The protein below binds the small molecule below.
Small molecule (SMILES): CSCC[C@H](NC(=O)[C@H](CO)NC(=O)[C@H](CC1=NC=NC1)NC(=O)[C@@H](NC(=O)[C@@H](N)CCSC)[C@@H](C)O)C(=O)N[C@@H](CCCN=C(N)N)C(=O)N[C@H](C=O)CC(C)C

Binding-site contacts:
Ligand atom C contacts residue ERY1 of chain 1.EB at 4.3 Å.
Ligand atom CB contacts residue ERY1 of chain 1.EB at 3.0 Å.
Ligand atom CA contacts residue ERY1 of chain 1.EB at 4.2 Å.
Ligand atom CA contacts residue ERY1 of chain 1.EB at 3.8 Å.
Ligand atom CB contacts residue ERY1 of chain 1.EB at 3.4 Å.
Ligand atom C contacts residue ERY1 of chain 1.EB at 4.0 Å.
Ligand atom CA contacts residue ERY1 of chain 1.EB at 4.1 Å.
Ligand atom CG contacts residue ERY1 of chain 1.EB at 3.6 Å.
Ligand atom OG contacts residue ERY1 of chain 1.EB at 2.5 Å (h-bond).
Ligand atom O contacts residue ERY1 of chain 1.EB at 3.0 Å (h-bond).
Ligand atom N contacts residue ERY1 of chain 1.EB at 3.6 Å.
Ligand atom N contacts residue ERY1 of chain 1.EB at 4.1 Å.
Ligand atom CB contacts residue ERY1 of chain 1.EB at 4.0 Å.
Ligand atom N contacts residue ERY1 of chain 1.EB at 3.7 Å.
Ligand atom SD contacts residue ERY1 of chain 1.EB at 3.4 Å (h-bond).
Ligand atom CE contacts residue ERY1 of chain 1.EB at 3.5 Å.
Ligand atom N contacts residue ERY1 of chain 1.EB at 3.4 Å (h-bond).
Ligand atom C contacts residue ERY1 of chain 1.EB at 3.2 Å.
Ligand atom CA contacts residue ERY1 of chain 1.EB at 4.4 Å.